Sequence of chain 1.B:
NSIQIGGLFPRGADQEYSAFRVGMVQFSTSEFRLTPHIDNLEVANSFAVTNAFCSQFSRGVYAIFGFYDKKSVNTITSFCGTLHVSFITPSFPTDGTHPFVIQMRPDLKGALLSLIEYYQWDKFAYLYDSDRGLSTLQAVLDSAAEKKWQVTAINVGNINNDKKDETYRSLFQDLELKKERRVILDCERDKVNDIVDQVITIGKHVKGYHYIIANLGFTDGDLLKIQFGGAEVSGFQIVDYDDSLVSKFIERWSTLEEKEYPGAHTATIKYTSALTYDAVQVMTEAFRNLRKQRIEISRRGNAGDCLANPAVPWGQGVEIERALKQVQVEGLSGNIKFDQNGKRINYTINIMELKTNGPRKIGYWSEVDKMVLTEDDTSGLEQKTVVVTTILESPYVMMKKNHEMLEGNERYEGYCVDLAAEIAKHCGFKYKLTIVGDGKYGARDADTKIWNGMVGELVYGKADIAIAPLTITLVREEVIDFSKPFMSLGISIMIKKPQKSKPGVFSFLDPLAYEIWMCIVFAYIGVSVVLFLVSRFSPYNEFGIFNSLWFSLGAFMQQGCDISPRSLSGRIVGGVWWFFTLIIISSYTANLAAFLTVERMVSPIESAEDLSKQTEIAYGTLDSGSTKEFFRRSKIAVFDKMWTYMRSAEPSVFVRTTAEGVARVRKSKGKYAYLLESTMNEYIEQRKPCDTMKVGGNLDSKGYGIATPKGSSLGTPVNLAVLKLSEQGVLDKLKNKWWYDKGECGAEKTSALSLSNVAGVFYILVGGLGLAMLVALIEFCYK

Sequence of chain 1.C:
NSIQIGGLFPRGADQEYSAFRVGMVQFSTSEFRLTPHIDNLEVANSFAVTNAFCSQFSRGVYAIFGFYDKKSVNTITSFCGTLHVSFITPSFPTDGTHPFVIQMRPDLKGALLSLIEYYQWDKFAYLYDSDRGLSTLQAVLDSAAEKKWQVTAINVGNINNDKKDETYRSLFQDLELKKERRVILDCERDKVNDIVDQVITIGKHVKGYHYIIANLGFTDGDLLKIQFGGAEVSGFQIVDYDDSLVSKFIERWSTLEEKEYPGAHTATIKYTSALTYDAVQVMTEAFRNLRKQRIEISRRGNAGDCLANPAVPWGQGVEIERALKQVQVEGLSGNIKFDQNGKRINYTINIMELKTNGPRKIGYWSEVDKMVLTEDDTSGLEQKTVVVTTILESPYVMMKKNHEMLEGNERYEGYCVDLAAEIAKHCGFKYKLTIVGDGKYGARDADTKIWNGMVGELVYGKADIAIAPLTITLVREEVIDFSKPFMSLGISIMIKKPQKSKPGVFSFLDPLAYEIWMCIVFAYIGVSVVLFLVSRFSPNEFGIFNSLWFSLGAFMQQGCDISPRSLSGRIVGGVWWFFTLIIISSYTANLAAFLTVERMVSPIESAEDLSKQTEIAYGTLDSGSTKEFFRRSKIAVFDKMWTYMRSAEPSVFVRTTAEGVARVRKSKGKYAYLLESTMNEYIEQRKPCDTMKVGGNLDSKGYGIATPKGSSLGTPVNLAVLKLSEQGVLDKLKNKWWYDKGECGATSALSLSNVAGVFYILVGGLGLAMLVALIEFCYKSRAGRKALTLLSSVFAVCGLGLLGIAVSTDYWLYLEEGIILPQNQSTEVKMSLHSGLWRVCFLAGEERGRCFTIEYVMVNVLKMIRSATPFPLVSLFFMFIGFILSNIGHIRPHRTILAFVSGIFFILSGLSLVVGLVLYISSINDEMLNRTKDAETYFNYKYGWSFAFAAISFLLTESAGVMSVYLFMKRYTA

The protein below binds the small molecule below.
Small molecule (SMILES): N#Cc1ccccc1-c1cc(-c2ccccn2)cn(-c2ccccc2)c1=O

Sequence of chain 1.A:
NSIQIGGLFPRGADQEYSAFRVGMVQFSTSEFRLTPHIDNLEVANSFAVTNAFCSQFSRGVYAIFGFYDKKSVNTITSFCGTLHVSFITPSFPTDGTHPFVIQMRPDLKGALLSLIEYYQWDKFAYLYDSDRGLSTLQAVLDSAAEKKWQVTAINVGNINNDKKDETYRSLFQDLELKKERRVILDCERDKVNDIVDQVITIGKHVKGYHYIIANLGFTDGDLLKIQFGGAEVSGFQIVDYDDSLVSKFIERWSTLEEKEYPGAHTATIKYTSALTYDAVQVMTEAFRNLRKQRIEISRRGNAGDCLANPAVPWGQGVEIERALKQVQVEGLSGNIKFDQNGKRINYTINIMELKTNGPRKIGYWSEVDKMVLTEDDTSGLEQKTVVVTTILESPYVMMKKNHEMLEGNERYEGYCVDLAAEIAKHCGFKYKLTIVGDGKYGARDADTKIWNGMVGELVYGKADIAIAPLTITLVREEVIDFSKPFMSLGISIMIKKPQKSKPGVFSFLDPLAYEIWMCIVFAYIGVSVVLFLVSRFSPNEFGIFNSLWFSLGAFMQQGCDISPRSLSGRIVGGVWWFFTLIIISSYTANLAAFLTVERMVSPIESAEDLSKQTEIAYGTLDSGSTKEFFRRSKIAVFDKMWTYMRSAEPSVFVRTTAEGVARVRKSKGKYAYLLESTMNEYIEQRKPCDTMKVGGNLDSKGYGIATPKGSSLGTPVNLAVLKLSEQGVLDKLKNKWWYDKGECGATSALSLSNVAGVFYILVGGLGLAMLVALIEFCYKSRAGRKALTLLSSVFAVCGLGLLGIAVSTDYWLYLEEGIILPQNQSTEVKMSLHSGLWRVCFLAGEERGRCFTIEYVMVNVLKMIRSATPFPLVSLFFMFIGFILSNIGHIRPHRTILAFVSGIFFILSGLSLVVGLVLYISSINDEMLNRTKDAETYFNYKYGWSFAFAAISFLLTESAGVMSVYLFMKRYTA

Binding-site contacts:
Ligand atom C25 contacts residue SER501 of chain 1.B at 3.1 Å.
Ligand atom C07 contacts residue LEU611 of chain 1.B at 3.7 Å (hydrophobic).
Ligand atom O11 contacts residue SER507 of chain 1.B at 3.5 Å.
Ligand atom C12 contacts residue PHE614 of chain 1.B at 3.9 Å (hydrophobic).
Ligand atom C23 contacts residue ASP510 of chain 1.B at 3.2 Å.
Ligand atom C17 contacts residue SER776 of chain 1.C at 3.2 Å.
Ligand atom C20 contacts residue ASP510 of chain 1.B at 3.8 Å.
Ligand atom C24 contacts residue SER507 of chain 1.B at 3.4 Å.
Ligand atom C07 contacts residue SER507 of chain 1.B at 3.6 Å.
Ligand atom C16 contacts residue PRO511 of chain 1.B at 3.9 Å (hydrophobic).
Ligand atom C03 contacts residue LEU611 of chain 1.B at 3.9 Å (hydrophobic).
Ligand atom C14 contacts residue PHE614 of chain 1.B at 3.5 Å (hydrophobic).
Ligand atom N15 contacts residue PHE614 of chain 1.B at 3.2 Å.
Ligand atom C13 contacts residue ASP510 of chain 1.B at 3.7 Å.
Ligand atom N01 contacts residue ASN782 of chain 1.B at 3.5 Å (h-bond).
Ligand atom C06 contacts residue TYR607 of chain 1.B at 3.6 Å (hydrophobic).
Ligand atom C19 contacts residue PHE614 of chain 1.B at 3.8 Å (hydrophobic).
Ligand atom C09 contacts residue SER507 of chain 1.B at 3.4 Å.
Ligand atom C18 contacts residue ASP510 of chain 1.B at 3.6 Å.
Ligand atom C08 contacts residue SER507 of chain 1.B at 3.8 Å.
Ligand atom C19 contacts residue ASP510 of chain 1.B at 3.6 Å.
Ligand atom N21 contacts residue SER507 of chain 1.B at 3.8 Å.
Ligand atom C20 contacts residue PHE614 of chain 1.B at 3.5 Å (hydrophobic).
Ligand atom C25 contacts residue PRO503 of chain 1.B at 3.5 Å (hydrophobic).
Ligand atom C07 contacts residue PHE508 of chain 1.B at 3.4 Å (hydrophobic).
Ligand atom C06 contacts residue PHE508 of chain 1.B at 3.6 Å (hydrophobic).
Ligand atom C16 contacts residue ASN610 of chain 1.B at 3.4 Å.
Ligand atom C10 contacts residue SER507 of chain 1.B at 3.3 Å.
Ligand atom C13 contacts residue PHE614 of chain 1.B at 3.6 Å (hydrophobic).
Ligand atom C12 contacts residue PRO511 of chain 1.B at 3.7 Å (hydrophobic).
Ligand atom C05 contacts residue SER606 of chain 1.A at 3.4 Å.
Ligand atom N21 contacts residue PHE614 of chain 1.B at 3.8 Å.
Ligand atom C08 contacts residue LEU611 of chain 1.B at 3.6 Å (hydrophobic).
Ligand atom C26 contacts residue SER501 of chain 1.B at 3.3 Å.
Ligand atom N15 contacts residue PRO511 of chain 1.B at 3.9 Å.
Ligand atom C16 contacts residue PHE614 of chain 1.B at 3.2 Å (hydrophobic).
Ligand atom C25 contacts residue LYS502 of chain 1.B at 3.7 Å.
Ligand atom C12 contacts residue LEU611 of chain 1.B at 3.8 Å (hydrophobic).
Ligand atom C23 contacts residue SER507 of chain 1.B at 3.5 Å.
Ligand atom C18 contacts residue SER776 of chain 1.C at 3.7 Å.